Binding-site contacts:
Ligand atom O5 contacts residue ASN1098 of chain 1.D at 2.4 Å (h-bond).
Ligand atom C2 contacts residue HIS1101 of chain 1.D at 4.1 Å.
Ligand atom C5 contacts residue PHE1103 of chain 1.D at 4.2 Å (hydrophobic).
Ligand atom C1 contacts residue HIS1101 of chain 1.D at 3.7 Å.
Ligand atom N2 contacts residue HIS1101 of chain 1.D at 4.5 Å.
Ligand atom O7 contacts residue HIS1101 of chain 1.D at 2.8 Å (h-bond).
Ligand atom C3 contacts residue ASN1098 of chain 1.D at 3.8 Å.
Ligand atom C5 contacts residue ASN1098 of chain 1.D at 3.7 Å.
Ligand atom C8 contacts residue ASN1098 of chain 1.D at 3.2 Å.
Ligand atom O4 contacts residue HIS1101 of chain 1.D at 3.7 Å.
Ligand atom C4 contacts residue HIS1101 of chain 1.D at 3.9 Å.
Ligand atom C8 contacts residue THR1100 of chain 1.D at 3.6 Å.
Ligand atom C3 contacts residue HIS1101 of chain 1.D at 3.6 Å.
Ligand atom C1 contacts residue ASN1098 of chain 1.D at 1.4 Å.
Ligand atom C2 contacts residue ASN1098 of chain 1.D at 2.4 Å.
Ligand atom O5 contacts residue PHE1103 of chain 1.D at 4.0 Å.
Ligand atom O7 contacts residue ASN1098 of chain 1.D at 3.5 Å (h-bond).
Ligand atom C6 contacts residue PHE1103 of chain 1.D at 3.8 Å (hydrophobic).
Ligand atom C5 contacts residue HIS1101 of chain 1.D at 3.5 Å.
Ligand atom C7 contacts residue ASN1098 of chain 1.D at 3.3 Å.
Ligand atom O5 contacts residue HIS1101 of chain 1.D at 4.0 Å.
Ligand atom C4 contacts residue ASN1098 of chain 1.D at 4.2 Å.
Ligand atom C7 contacts residue HIS1101 of chain 1.D at 4.0 Å.
Ligand atom C7 contacts residue THR1100 of chain 1.D at 3.4 Å.
Ligand atom N2 contacts residue ASN1098 of chain 1.D at 2.9 Å (h-bond).
Ligand atom O7 contacts residue THR1100 of chain 1.D at 2.5 Å (h-bond).

The protein below binds the small molecule below.
Small molecule (SMILES): CC(=O)N[C@@H]1[C@@H](O)[C@H](O)[C@@H](CO)O[C@H]1O

Sequence of chain 1.D:
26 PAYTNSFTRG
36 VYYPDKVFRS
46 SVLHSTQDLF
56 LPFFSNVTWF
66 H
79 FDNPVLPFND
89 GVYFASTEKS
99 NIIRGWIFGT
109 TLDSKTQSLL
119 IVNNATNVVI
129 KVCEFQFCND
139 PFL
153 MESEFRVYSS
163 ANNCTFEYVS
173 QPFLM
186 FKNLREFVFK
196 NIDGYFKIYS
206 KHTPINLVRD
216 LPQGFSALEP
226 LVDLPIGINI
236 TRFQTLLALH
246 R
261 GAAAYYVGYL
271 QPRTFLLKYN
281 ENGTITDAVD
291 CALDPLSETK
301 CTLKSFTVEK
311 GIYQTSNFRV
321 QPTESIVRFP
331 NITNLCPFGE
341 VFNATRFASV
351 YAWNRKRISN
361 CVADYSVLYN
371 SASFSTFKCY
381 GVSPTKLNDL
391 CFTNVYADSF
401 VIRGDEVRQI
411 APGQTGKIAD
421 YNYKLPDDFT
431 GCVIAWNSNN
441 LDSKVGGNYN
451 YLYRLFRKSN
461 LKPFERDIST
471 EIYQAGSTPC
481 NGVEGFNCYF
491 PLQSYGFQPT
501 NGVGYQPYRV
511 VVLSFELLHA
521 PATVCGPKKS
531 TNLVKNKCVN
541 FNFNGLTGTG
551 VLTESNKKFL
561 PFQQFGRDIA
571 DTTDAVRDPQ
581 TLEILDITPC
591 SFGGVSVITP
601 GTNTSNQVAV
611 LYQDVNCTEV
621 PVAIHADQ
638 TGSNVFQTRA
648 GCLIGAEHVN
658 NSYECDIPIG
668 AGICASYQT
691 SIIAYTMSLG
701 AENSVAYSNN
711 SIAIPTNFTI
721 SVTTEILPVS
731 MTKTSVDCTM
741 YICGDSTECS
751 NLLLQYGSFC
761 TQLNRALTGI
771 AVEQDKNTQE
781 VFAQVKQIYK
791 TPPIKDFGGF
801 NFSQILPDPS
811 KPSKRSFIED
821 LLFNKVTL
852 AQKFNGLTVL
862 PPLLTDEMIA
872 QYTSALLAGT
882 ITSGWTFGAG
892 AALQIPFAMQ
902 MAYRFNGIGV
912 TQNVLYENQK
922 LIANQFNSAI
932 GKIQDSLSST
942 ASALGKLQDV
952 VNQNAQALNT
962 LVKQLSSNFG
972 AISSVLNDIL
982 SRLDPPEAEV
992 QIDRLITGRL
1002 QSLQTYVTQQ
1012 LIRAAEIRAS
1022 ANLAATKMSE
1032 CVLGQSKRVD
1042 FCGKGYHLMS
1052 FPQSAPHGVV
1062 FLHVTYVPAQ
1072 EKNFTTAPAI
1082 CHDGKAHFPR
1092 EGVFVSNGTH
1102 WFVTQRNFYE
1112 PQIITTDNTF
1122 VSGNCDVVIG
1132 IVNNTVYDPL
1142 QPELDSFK